Sequence of chain 1.A:
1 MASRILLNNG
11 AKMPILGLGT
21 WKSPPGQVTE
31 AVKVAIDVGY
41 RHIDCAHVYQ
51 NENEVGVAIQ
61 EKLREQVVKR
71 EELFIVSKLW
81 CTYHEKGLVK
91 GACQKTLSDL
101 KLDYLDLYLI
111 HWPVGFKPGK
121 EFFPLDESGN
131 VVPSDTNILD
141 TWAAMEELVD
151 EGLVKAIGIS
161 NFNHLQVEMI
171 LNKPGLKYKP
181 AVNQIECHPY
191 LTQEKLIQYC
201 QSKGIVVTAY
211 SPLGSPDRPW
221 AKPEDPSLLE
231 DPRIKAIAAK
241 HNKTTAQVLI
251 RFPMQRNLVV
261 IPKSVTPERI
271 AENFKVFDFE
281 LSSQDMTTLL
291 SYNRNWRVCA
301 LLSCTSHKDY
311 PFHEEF

The protein below binds the small molecule below.
Small molecule (SMILES): O=C(O)COc1cc(Cl)ccc1C(=O)NCc1cccc([N+](=O)[O-])c1

Binding-site contacts:
Ligand atom CL1 contacts residue VAL48 of chain 1.A at 3.3 Å.
Ligand atom O21 contacts residue NAP1 of chain 1.B at 3.1 Å.
Ligand atom C13 contacts residue TRP21 of chain 1.A at 3.5 Å (hydrophobic).
Ligand atom O3 contacts residue TYR310 of chain 1.A at 3.3 Å.
Ligand atom C25 contacts residue TRP112 of chain 1.A at 3.6 Å (hydrophobic).
Ligand atom C6 contacts residue TRP112 of chain 1.A at 3.3 Å (hydrophobic).
Ligand atom C24 contacts residue TRP112 of chain 1.A at 3.7 Å (hydrophobic).
Ligand atom O22 contacts residue LEU301 of chain 1.A at 3.5 Å.
Ligand atom C18 contacts residue NAP1 of chain 1.B at 3.5 Å.
Ligand atom O4 contacts residue TRP112 of chain 1.A at 3.8 Å.
Ligand atom O4 contacts residue CYS304 of chain 1.A at 3.4 Å.
Ligand atom C6 contacts residue LEU301 of chain 1.A at 3.5 Å (hydrophobic).
Ligand atom C12 contacts residue PHE123 of chain 1.A at 3.7 Å (hydrophobic).
Ligand atom C1 contacts residue TRP112 of chain 1.A at 3.5 Å (hydrophobic).
Ligand atom C5 contacts residue LEU301 of chain 1.A at 3.5 Å (hydrophobic).
Ligand atom O20 contacts residue NAP1 of chain 1.B at 3.5 Å (h-bond).
Ligand atom N2 contacts residue CYS304 of chain 1.A at 3.7 Å.
Ligand atom N2 contacts residue TRP112 of chain 1.A at 3.6 Å.
Ligand atom C23 contacts residue LEU301 of chain 1.A at 3.7 Å (hydrophobic).
Ligand atom O17 contacts residue TRP21 of chain 1.A at 3.4 Å.
Ligand atom C7 contacts residue TRP112 of chain 1.A at 3.5 Å (hydrophobic).
Ligand atom O4 contacts residue TYR310 of chain 1.A at 3.7 Å.
Ligand atom C18 contacts residue TRP21 of chain 1.A at 3.6 Å (hydrophobic).
Ligand atom C15 contacts residue TRP21 of chain 1.A at 3.1 Å (hydrophobic).
Ligand atom C25 contacts residue CYS304 of chain 1.A at 3.8 Å (hydrophobic).
Ligand atom CL1 contacts residue TRP21 of chain 1.A at 3.5 Å.
Ligand atom C16 contacts residue TRP21 of chain 1.A at 3.7 Å (hydrophobic).
Ligand atom C9 contacts residue TRP220 of chain 1.A at 3.5 Å (hydrophobic).
Ligand atom C19 contacts residue HIS111 of chain 1.A at 3.4 Å.
Ligand atom O20 contacts residue HIS111 of chain 1.A at 3.3 Å (h-bond).
Ligand atom O21 contacts residue TYR49 of chain 1.A at 2.7 Å (h-bond).
Ligand atom C23 contacts residue TRP112 of chain 1.A at 3.5 Å (hydrophobic).
Ligand atom O22 contacts residue TRP220 of chain 1.A at 3.4 Å.
Ligand atom C7 contacts residue LEU301 of chain 1.A at 3.7 Å (hydrophobic).
Ligand atom O20 contacts residue TRP112 of chain 1.A at 3.0 Å (h-bond).
Ligand atom C19 contacts residue NAP1 of chain 1.B at 3.4 Å.
Ligand atom C11 contacts residue PHE123 of chain 1.A at 3.3 Å (hydrophobic).
Ligand atom C5 contacts residue TRP112 of chain 1.A at 3.3 Å (hydrophobic).
Ligand atom O21 contacts residue HIS111 of chain 1.A at 2.7 Å (h-bond).
Ligand atom O3 contacts residue LEU301 of chain 1.A at 3.0 Å (h-bond).